A protein and the small-molecule ligand that binds it are described below.
Small molecule (SMILES): CC(=O)N[C@@H]1[C@@H](O)[C@H](O)[C@@H](CO)O[C@H]1O

Sequence of chain 1.A:
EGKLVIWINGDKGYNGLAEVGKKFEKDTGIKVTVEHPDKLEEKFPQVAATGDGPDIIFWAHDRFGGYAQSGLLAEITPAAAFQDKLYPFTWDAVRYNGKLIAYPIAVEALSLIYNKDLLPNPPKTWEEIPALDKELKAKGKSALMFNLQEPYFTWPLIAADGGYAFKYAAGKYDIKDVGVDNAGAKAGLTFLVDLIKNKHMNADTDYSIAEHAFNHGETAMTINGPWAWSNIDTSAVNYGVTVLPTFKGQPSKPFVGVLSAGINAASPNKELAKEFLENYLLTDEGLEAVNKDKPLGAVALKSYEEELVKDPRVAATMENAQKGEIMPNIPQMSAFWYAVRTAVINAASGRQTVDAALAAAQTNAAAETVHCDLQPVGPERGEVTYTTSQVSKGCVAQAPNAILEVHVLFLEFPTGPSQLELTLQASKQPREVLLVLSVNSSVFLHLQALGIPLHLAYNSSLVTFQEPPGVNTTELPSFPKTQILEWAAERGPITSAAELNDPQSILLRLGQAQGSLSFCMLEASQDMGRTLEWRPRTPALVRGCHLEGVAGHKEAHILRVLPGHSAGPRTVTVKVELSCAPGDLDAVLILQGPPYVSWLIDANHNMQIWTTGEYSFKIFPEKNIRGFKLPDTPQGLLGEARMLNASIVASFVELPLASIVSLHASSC

Binding-site contacts:
Ligand atom O6 contacts residue PRO493 of chain 1.A at 3.4 Å.
Ligand atom C3 contacts residue ASN475 of chain 1.A at 3.9 Å.
Ligand atom O7 contacts residue SER477 of chain 1.A at 3.8 Å.
Ligand atom C1 contacts residue LEU478 of chain 1.A at 3.6 Å (hydrophobic).
Ligand atom O7 contacts residue ASN475 of chain 1.A at 4.3 Å.
Ligand atom C4 contacts residue ASN475 of chain 1.A at 4.1 Å.
Ligand atom C5 contacts residue SER494 of chain 1.A at 4.4 Å.
Ligand atom C7 contacts residue SER477 of chain 1.A at 3.5 Å.
Ligand atom O5 contacts residue ASN475 of chain 1.A at 2.1 Å (h-bond).
Ligand atom C5 contacts residue ASN475 of chain 1.A at 3.4 Å.
Ligand atom C6 contacts residue ASN475 of chain 1.A at 4.4 Å.
Ligand atom C2 contacts residue ASN475 of chain 1.A at 2.6 Å.
Ligand atom C6 contacts residue PRO493 of chain 1.A at 3.9 Å (hydrophobic).
Ligand atom C6 contacts residue LEU492 of chain 1.A at 3.9 Å (hydrophobic).
Ligand atom C7 contacts residue ASN475 of chain 1.A at 3.9 Å.
Ligand atom C1 contacts residue ASN475 of chain 1.A at 1.4 Å.
Ligand atom O6 contacts residue SER494 of chain 1.A at 3.4 Å (h-bond).
Ligand atom N2 contacts residue LEU478 of chain 1.A at 3.9 Å.
Ligand atom N2 contacts residue ASN475 of chain 1.A at 3.1 Å (h-bond).
Ligand atom O5 contacts residue LEU492 of chain 1.A at 4.5 Å.
Ligand atom N2 contacts residue SER477 of chain 1.A at 4.0 Å.
Ligand atom C8 contacts residue SER477 of chain 1.A at 3.4 Å.
Ligand atom C6 contacts residue SER494 of chain 1.A at 3.3 Å.
Ligand atom O4 contacts residue SER494 of chain 1.A at 4.0 Å.
Ligand atom C8 contacts residue LEU478 of chain 1.A at 4.3 Å (hydrophobic).
Ligand atom O6 contacts residue LEU492 of chain 1.A at 2.6 Å (h-bond).